This small molecule binds to this protein.
Small molecule (SMILES): CC(=O)N[C@H]1[C@H](O[C@H]2[C@H](O[C@@H]3O[C@H](CO)[C@@H](O)[C@H](O)[C@H]3NC(C)=O)[C@@H](CO)OC[C@@H]2NC(C)=O)O[C@H](CO)[C@@H](O)[C@@H]1O

Binding-site contacts:
Ligand atom O6 contacts residue GLN309 of chain 1.A at 3.2 Å (h-bond).
Ligand atom C1 contacts residue GLN309 of chain 1.A at 3.6 Å.
Ligand atom C3 contacts residue GLN309 of chain 1.A at 3.5 Å.
Ligand atom C1 contacts residue ASN408 of chain 1.A at 2.1 Å.
Ligand atom O5 contacts residue THR410 of chain 1.A at 4.0 Å.
Ligand atom C5 contacts residue ASN408 of chain 1.A at 4.2 Å.
Ligand atom N2 contacts residue GLN309 of chain 1.A at 4.5 Å.
Ligand atom O5 contacts residue GLN309 of chain 1.A at 3.6 Å (h-bond).
Ligand atom O6 contacts residue THR410 of chain 1.A at 4.5 Å.
Ligand atom O7 contacts residue ASN308 of chain 1.A at 4.1 Å.
Ligand atom O7 contacts residue GLN309 of chain 1.A at 3.5 Å.
Ligand atom C5 contacts residue THR410 of chain 1.A at 4.0 Å.
Ligand atom O5 contacts residue ASN408 of chain 1.A at 2.9 Å (h-bond).
Ligand atom C8 contacts residue ASN408 of chain 1.A at 4.1 Å.
Ligand atom C5 contacts residue GLN309 of chain 1.A at 4.4 Å.
Ligand atom C7 contacts residue ASN408 of chain 1.A at 3.2 Å.
Ligand atom C6 contacts residue GLN309 of chain 1.A at 4.3 Å.
Ligand atom O4 contacts residue GLN309 of chain 1.A at 4.2 Å.
Ligand atom C3 contacts residue ASN408 of chain 1.A at 4.1 Å.
Ligand atom C2 contacts residue ASN408 of chain 1.A at 2.6 Å.
Ligand atom O3 contacts residue GLN309 of chain 1.A at 2.6 Å (h-bond).
Ligand atom O7 contacts residue ASN408 of chain 1.A at 3.4 Å (h-bond).
Ligand atom C4 contacts residue GLN309 of chain 1.A at 3.6 Å.
Ligand atom C2 contacts residue GLN309 of chain 1.A at 3.5 Å.
Ligand atom N2 contacts residue ASN408 of chain 1.A at 2.9 Å (h-bond).
Ligand atom C7 contacts residue GLN309 of chain 1.A at 4.2 Å.
Ligand atom C6 contacts residue THR410 of chain 1.A at 3.7 Å.

Sequence of chain 1.A:
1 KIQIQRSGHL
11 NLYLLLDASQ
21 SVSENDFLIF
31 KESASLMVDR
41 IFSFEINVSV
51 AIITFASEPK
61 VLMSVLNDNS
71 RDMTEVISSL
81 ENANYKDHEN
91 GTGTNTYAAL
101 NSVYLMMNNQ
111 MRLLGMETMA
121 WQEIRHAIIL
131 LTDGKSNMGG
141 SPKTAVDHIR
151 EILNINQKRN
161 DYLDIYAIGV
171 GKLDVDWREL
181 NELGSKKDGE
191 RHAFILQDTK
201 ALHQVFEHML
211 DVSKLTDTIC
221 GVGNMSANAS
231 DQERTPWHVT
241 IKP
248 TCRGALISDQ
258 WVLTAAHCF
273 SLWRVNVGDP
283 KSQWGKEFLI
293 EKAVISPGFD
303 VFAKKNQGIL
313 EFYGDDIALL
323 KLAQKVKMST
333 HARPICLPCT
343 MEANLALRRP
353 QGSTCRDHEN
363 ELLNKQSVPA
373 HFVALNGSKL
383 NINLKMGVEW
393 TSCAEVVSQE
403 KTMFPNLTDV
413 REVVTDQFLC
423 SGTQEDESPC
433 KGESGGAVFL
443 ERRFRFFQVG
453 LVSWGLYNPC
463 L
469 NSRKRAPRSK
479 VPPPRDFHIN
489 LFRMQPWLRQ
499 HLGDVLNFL